Sequence of chain 2.C:
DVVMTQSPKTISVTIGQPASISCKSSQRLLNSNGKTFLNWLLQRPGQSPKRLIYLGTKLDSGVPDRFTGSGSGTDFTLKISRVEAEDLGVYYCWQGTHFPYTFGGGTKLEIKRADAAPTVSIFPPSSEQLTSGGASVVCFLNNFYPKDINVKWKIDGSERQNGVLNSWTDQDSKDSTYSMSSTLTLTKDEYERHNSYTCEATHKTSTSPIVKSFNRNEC

Sequence of chain 2.D:
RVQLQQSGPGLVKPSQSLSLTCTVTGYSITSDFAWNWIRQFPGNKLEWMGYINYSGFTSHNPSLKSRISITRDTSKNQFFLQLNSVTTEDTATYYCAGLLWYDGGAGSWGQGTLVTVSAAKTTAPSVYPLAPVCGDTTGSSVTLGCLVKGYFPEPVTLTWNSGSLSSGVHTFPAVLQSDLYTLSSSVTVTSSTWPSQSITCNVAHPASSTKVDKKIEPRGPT

A small-molecule ligand and the protein it binds are described below.
Small molecule (SMILES): C[N+]1([O-])CCC([Si](C)(C)c2ccccc2)CC1

Binding-site contacts:
Ligand atom C5 contacts residue LEU99 of chain 2.D at 4.2 Å (hydrophobic).
Ligand atom C4 contacts residue GLY96 of chain 2.C at 4.1 Å.
Ligand atom C14 contacts residue TRP101 of chain 2.D at 4.1 Å (hydrophobic).
Ligand atom C3 contacts residue GLY104 of chain 2.D at 3.5 Å.
Ligand atom C7 contacts residue LEU99 of chain 2.D at 3.5 Å (hydrophobic).
Ligand atom C1 contacts residue GLY96 of chain 2.C at 3.8 Å.
Ligand atom C2 contacts residue LEU99 of chain 2.D at 4.3 Å (hydrophobic).
Ligand atom C1 contacts residue ASN39 of chain 2.C at 3.5 Å.
Ligand atom O1 contacts residue TYR51 of chain 2.D at 3.7 Å.
Ligand atom C6 contacts residue GLY96 of chain 2.C at 3.5 Å.
Ligand atom C3 contacts residue LEU99 of chain 2.D at 4.1 Å (hydrophobic).
Ligand atom C13 contacts residue GLY96 of chain 2.C at 3.0 Å.
Ligand atom C6 contacts residue GLN95 of chain 2.C at 3.8 Å.
Ligand atom C12 contacts residue PHE37 of chain 2.C at 4.2 Å (hydrophobic).
Ligand atom C1 contacts residue GLN95 of chain 2.C at 4.3 Å.
Ligand atom C1 contacts residue TRP94 of chain 2.C at 3.8 Å (hydrophobic).
Ligand atom C3 contacts residue PHE37 of chain 2.C at 4.2 Å (hydrophobic).
Ligand atom C2 contacts residue GLY104 of chain 2.D at 3.8 Å.
Ligand atom C2 contacts residue PHE37 of chain 2.C at 4.2 Å (hydrophobic).
Ligand atom C8 contacts residue TYR101 of chain 2.C at 4.0 Å (hydrophobic).
Ligand atom C11 contacts residue TRP101 of chain 2.D at 3.5 Å (hydrophobic).
Ligand atom C6 contacts residue LEU99 of chain 2.D at 4.4 Å (hydrophobic).
Ligand atom C9 contacts residue TRP101 of chain 2.D at 4.3 Å (hydrophobic).
Ligand atom C12 contacts residue GLY96 of chain 2.C at 3.2 Å.
Ligand atom C8 contacts residue ASN36 of chain 2.D at 4.2 Å.
Ligand atom C10 contacts residue TRP101 of chain 2.D at 3.6 Å (hydrophobic).
Ligand atom N1 contacts residue TRP101 of chain 2.D at 4.3 Å.
Ligand atom C5 contacts residue TRP94 of chain 2.C at 3.9 Å (hydrophobic).
Ligand atom C1 contacts residue PHE37 of chain 2.C at 4.1 Å (hydrophobic).
Ligand atom O1 contacts residue TRP101 of chain 2.D at 3.9 Å.
Ligand atom C8 contacts residue TYR51 of chain 2.D at 4.0 Å (hydrophobic).
Ligand atom C7 contacts residue LEU100 of chain 2.D at 4.3 Å (hydrophobic).
Ligand atom C13 contacts residue TYR101 of chain 2.C at 4.3 Å (hydrophobic).
Ligand atom O1 contacts residue TYR101 of chain 2.C at 3.4 Å (h-bond).
Ligand atom C4 contacts residue LEU99 of chain 2.D at 4.0 Å (hydrophobic).
Ligand atom C7 contacts residue ASN36 of chain 2.D at 4.3 Å.
Ligand atom C5 contacts residue GLY96 of chain 2.C at 3.5 Å.
Ligand atom C6 contacts residue TRP94 of chain 2.C at 3.6 Å (hydrophobic).
Ligand atom C2 contacts residue ASN39 of chain 2.C at 3.5 Å.
Ligand atom C7 contacts residue ALA34 of chain 2.D at 3.8 Å (hydrophobic).